Sequence of chain 1.B:
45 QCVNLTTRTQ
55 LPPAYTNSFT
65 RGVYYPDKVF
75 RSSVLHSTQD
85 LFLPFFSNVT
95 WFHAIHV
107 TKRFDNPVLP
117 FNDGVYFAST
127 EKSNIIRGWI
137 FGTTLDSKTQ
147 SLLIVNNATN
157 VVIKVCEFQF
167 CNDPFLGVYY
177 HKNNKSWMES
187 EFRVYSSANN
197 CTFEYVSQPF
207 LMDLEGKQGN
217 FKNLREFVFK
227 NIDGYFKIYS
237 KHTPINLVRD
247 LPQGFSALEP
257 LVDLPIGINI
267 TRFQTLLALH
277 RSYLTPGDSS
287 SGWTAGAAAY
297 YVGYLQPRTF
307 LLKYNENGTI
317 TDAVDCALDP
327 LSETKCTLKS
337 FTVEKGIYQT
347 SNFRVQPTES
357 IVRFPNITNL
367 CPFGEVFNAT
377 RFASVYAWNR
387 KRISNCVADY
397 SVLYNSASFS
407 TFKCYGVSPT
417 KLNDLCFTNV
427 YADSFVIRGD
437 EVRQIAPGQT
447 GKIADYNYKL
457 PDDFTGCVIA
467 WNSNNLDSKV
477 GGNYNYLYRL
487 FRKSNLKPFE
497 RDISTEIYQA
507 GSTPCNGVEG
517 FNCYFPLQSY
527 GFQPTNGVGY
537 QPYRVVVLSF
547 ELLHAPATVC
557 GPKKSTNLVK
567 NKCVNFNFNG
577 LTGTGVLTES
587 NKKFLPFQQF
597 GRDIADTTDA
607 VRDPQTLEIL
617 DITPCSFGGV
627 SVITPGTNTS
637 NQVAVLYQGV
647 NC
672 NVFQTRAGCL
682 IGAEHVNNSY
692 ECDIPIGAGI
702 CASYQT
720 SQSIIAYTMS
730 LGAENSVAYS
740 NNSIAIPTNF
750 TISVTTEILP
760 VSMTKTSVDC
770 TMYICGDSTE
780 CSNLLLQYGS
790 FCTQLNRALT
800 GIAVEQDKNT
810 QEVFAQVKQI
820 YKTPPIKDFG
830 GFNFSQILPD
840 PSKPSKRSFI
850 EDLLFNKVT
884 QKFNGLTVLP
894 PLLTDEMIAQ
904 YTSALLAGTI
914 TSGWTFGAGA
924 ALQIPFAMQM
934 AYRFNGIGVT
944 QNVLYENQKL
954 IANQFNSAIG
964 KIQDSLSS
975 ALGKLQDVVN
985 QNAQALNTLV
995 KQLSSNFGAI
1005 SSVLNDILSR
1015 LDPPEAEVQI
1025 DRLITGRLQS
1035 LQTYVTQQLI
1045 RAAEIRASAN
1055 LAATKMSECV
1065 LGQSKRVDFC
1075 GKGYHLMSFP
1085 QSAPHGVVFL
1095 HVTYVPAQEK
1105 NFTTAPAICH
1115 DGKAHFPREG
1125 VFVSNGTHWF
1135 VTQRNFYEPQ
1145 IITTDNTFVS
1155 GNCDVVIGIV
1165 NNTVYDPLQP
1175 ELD

Binding-site contacts:
Ligand atom O5 contacts residue ASN647 of chain 1.B at 2.4 Å (h-bond).
Ligand atom C3 contacts residue ASN647 of chain 1.B at 3.8 Å.
Ligand atom N2 contacts residue ASN647 of chain 1.B at 2.9 Å (h-bond).
Ligand atom C5 contacts residue ASN647 of chain 1.B at 3.6 Å.
Ligand atom C2 contacts residue ASN647 of chain 1.B at 2.5 Å.
Ligand atom C8 contacts residue ASN647 of chain 1.B at 4.4 Å.
Ligand atom C4 contacts residue ASN647 of chain 1.B at 4.2 Å.
Ligand atom C1 contacts residue ASN647 of chain 1.B at 1.4 Å.
Ligand atom C7 contacts residue ASN647 of chain 1.B at 3.3 Å.
Ligand atom O7 contacts residue ASN647 of chain 1.B at 3.1 Å (h-bond).

The small molecule below binds the protein below.
Small molecule (SMILES): CC(=O)N[C@@H]1[C@@H](O)[C@H](O)[C@@H](CO)O[C@H]1O